A protein and the small-molecule ligand that binds it are described below.
Small molecule (SMILES): O=C1C=C2NC[C@@H](O)C2=CC1=O

Binding-site contacts:
Ligand atom CAE contacts residue ARG44 of chain 1.A at 3.9 Å.
Ligand atom CAK contacts residue PHE182 of chain 1.A at 4.1 Å (hydrophobic).
Ligand atom CAD contacts residue PHE182 of chain 1.A at 3.6 Å (hydrophobic).
Ligand atom CAK contacts residue ASN39 of chain 1.A at 4.1 Å.
Ligand atom CAH contacts residue TYR40 of chain 1.A at 4.3 Å (hydrophobic).
Ligand atom CAI contacts residue ASN39 of chain 1.A at 3.9 Å.
Ligand atom CAK contacts residue ASP267 of chain 1.A at 3.9 Å.
Ligand atom CAL contacts residue PHE182 of chain 1.A at 3.5 Å (hydrophobic).
Ligand atom NAG contacts residue TYR40 of chain 1.A at 3.1 Å (h-bond).
Ligand atom CAD contacts residue TYR35 of chain 1.A at 3.4 Å (hydrophobic).
Ligand atom NAG contacts residue LYS57 of chain 1.A at 3.4 Å (salt-bridge).
Ligand atom OAC contacts residue MET258 of chain 1.A at 3.8 Å.
Ligand atom CAK contacts residue GLU219 of chain 1.A at 3.6 Å.
Ligand atom OAA contacts residue TYR222 of chain 1.A at 4.0 Å.
Ligand atom OAC contacts residue VAL53 of chain 1.A at 4.0 Å.
Ligand atom NAG contacts residue ASN39 of chain 1.A at 4.2 Å.
Ligand atom CAL contacts residue LYS57 of chain 1.A at 4.1 Å.
Ligand atom CAF contacts residue PHE182 of chain 1.A at 3.8 Å (hydrophobic).
Ligand atom CAJ contacts residue TYR35 of chain 1.A at 4.2 Å (hydrophobic).
Ligand atom CAE contacts residue ASP267 of chain 1.A at 4.0 Å.
Ligand atom CAF contacts residue TYR40 of chain 1.A at 3.8 Å (hydrophobic).
Ligand atom CAI contacts residue PHE182 of chain 1.A at 3.5 Å (hydrophobic).
Ligand atom CAF contacts residue LYS57 of chain 1.A at 3.0 Å.
Ligand atom CAE contacts residue ASN39 of chain 1.A at 4.1 Å.
Ligand atom OAC contacts residue ARG44 of chain 1.A at 3.7 Å.
Ligand atom OAA contacts residue TYR35 of chain 1.A at 4.2 Å.
Ligand atom NAG contacts residue PHE182 of chain 1.A at 3.3 Å.
Ligand atom CAD contacts residue ASN39 of chain 1.A at 3.9 Å.
Ligand atom CAH contacts residue TYR35 of chain 1.A at 4.2 Å (hydrophobic).
Ligand atom OAB contacts residue ASP267 of chain 1.A at 3.5 Å (salt-bridge).
Ligand atom CAH contacts residue PHE182 of chain 1.A at 3.6 Å (hydrophobic).
Ligand atom CAJ contacts residue PHE182 of chain 1.A at 3.9 Å (hydrophobic).
Ligand atom NAG contacts residue TYR35 of chain 1.A at 4.3 Å.
Ligand atom CAJ contacts residue ASN39 of chain 1.A at 4.0 Å.
Ligand atom CAE contacts residue PHE182 of chain 1.A at 3.8 Å (hydrophobic).
Ligand atom OAB contacts residue GLU219 of chain 1.A at 2.4 Å (salt-bridge).
Ligand atom OAB contacts residue ALA216 of chain 1.A at 4.1 Å.
Ligand atom CAH contacts residue ASN39 of chain 1.A at 3.8 Å.
Ligand atom OAA contacts residue GLU219 of chain 1.A at 3.9 Å.
Ligand atom OAB contacts residue VAL269 of chain 1.A at 4.1 Å.

Sequence of chain 1.A:
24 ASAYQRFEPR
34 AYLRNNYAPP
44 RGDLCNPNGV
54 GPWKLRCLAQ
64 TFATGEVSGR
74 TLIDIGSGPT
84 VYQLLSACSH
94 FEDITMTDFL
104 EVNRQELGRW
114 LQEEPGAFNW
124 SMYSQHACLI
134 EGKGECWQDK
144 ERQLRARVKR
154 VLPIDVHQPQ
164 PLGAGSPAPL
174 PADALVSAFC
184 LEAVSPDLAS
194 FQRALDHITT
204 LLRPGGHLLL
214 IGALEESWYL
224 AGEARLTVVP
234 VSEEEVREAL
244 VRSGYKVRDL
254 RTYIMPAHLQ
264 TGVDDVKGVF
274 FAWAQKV